Sequence of chain 1.A:
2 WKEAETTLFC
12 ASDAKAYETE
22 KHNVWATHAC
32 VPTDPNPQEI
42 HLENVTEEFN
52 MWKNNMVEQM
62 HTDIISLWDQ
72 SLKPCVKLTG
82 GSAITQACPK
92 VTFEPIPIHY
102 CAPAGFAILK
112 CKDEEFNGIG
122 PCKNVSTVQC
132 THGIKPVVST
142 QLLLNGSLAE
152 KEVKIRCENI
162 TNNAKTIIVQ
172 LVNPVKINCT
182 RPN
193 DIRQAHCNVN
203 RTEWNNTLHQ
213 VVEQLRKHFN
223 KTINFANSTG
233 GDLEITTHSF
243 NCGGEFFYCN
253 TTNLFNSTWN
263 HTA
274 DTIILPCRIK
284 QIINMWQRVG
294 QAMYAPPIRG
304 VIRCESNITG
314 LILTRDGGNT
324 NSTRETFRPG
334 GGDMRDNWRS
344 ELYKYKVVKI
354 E

Binding-site contacts:
Ligand atom C2 contacts residue ASN146 of chain 1.A at 2.5 Å.
Ligand atom C3 contacts residue GLU308 of chain 1.A at 4.0 Å.
Ligand atom C7 contacts residue SER309 of chain 1.A at 3.9 Å.
Ligand atom O5 contacts residue NAG1 of chain 1.N at 3.3 Å.
Ligand atom C8 contacts residue ASN243 of chain 1.A at 3.6 Å.
Ligand atom C2 contacts residue SER309 of chain 1.A at 3.6 Å.
Ligand atom O3 contacts residue CYS307 of chain 1.A at 3.2 Å (h-bond).
Ligand atom O7 contacts residue GLU95 of chain 1.A at 3.8 Å.
Ligand atom C4 contacts residue ASN146 of chain 1.A at 4.1 Å.
Ligand atom C8 contacts residue VAL138 of chain 1.A at 4.1 Å (hydrophobic).
Ligand atom C8 contacts residue SER309 of chain 1.A at 3.9 Å.
Ligand atom C6 contacts residue NAG1 of chain 1.N at 3.5 Å.
Ligand atom O4 contacts residue GLU95 of chain 1.A at 4.1 Å.
Ligand atom C7 contacts residue ASN146 of chain 1.A at 3.7 Å.
Ligand atom C3 contacts residue SER309 of chain 1.A at 3.9 Å.
Ligand atom C4 contacts residue GLU308 of chain 1.A at 4.1 Å.
Ligand atom C5 contacts residue NAG1 of chain 1.N at 3.5 Å.
Ligand atom C3 contacts residue ASN146 of chain 1.A at 3.8 Å.
Ligand atom C5 contacts residue GLU95 of chain 1.A at 4.2 Å.
Ligand atom C2 contacts residue GLU95 of chain 1.A at 3.4 Å.
Ligand atom O7 contacts residue PRO96 of chain 1.A at 3.7 Å.
Ligand atom C5 contacts residue ASN146 of chain 1.A at 3.6 Å.
Ligand atom C3 contacts residue GLU95 of chain 1.A at 3.5 Å.
Ligand atom O7 contacts residue VAL138 of chain 1.A at 4.0 Å.
Ligand atom N2 contacts residue SER309 of chain 1.A at 2.9 Å (h-bond).
Ligand atom O5 contacts residue LYS136 of chain 1.A at 3.9 Å.
Ligand atom O7 contacts residue ASN146 of chain 1.A at 3.8 Å.
Ligand atom C1 contacts residue ASN146 of chain 1.A at 1.4 Å.
Ligand atom C1 contacts residue NAG1 of chain 1.N at 4.0 Å.
Ligand atom C8 contacts residue LEU145 of chain 1.A at 3.7 Å (hydrophobic).
Ligand atom C1 contacts residue SER309 of chain 1.A at 3.7 Å.
Ligand atom O6 contacts residue GLU95 of chain 1.A at 3.9 Å.
Ligand atom O4 contacts residue GLU308 of chain 1.A at 4.0 Å.
Ligand atom C5 contacts residue GLU308 of chain 1.A at 3.6 Å.
Ligand atom O6 contacts residue LYS136 of chain 1.A at 3.4 Å (salt-bridge).
Ligand atom O3 contacts residue GLU95 of chain 1.A at 2.8 Å (salt-bridge).
Ligand atom O5 contacts residue GLU95 of chain 1.A at 4.1 Å.
Ligand atom O5 contacts residue ASN146 of chain 1.A at 2.2 Å (h-bond).
Ligand atom N2 contacts residue ASN146 of chain 1.A at 3.1 Å (h-bond).
Ligand atom C4 contacts residue GLU95 of chain 1.A at 3.2 Å.

A protein and the small-molecule ligand that binds it are described below.
Small molecule (SMILES): CC(=O)N[C@@H]1[C@@H](O)[C@H](O)[C@@H](CO)O[C@H]1O